Binding-site contacts:
Ligand atom CZ contacts residue PHE84 of chain 1.C at 3.7 Å (hydrophobic).
Ligand atom NE contacts residue GLY83 of chain 1.C at 3.8 Å.
Ligand atom CZ contacts residue ASP106 of chain 1.C at 3.3 Å.
Ligand atom O contacts residue ALA82 of chain 1.C at 3.6 Å.
Ligand atom CB contacts residue HIS59 of chain 1.C at 3.8 Å.
Ligand atom OH contacts residue TYR81 of chain 1.C at 3.0 Å (h-bond).
Ligand atom CH3 contacts residue TYR81 of chain 1.C at 3.5 Å (hydrophobic).
Ligand atom NH1 contacts residue GLY83 of chain 1.C at 3.8 Å.
Ligand atom NH2 contacts residue ASP106 of chain 1.C at 2.9 Å (salt-bridge).
Ligand atom CB contacts residue TYR81 of chain 1.C at 3.4 Å (hydrophobic).
Ligand atom NH1 contacts residue LEU107 of chain 1.C at 2.9 Å (h-bond).
Ligand atom CD contacts residue HIS59 of chain 1.C at 3.6 Å.
Ligand atom CG contacts residue ALA82 of chain 1.C at 3.7 Å (hydrophobic).
Ligand atom N contacts residue GLY83 of chain 1.C at 2.9 Å (h-bond).
Ligand atom OXT contacts residue GLY83 of chain 1.C at 3.4 Å (h-bond).
Ligand atom O contacts residue HIS59 of chain 1.C at 3.0 Å (h-bond).
Ligand atom CH3 contacts residue PHE62 of chain 1.C at 3.5 Å (hydrophobic).
Ligand atom C contacts residue GLY83 of chain 1.C at 3.6 Å.
Ligand atom CG contacts residue GLY83 of chain 1.C at 3.7 Å.
Ligand atom C contacts residue HIS59 of chain 1.C at 3.8 Å.
Ligand atom CH contacts residue PHE62 of chain 1.C at 3.5 Å (hydrophobic).
Ligand atom OH contacts residue PHE62 of chain 1.C at 3.8 Å.
Ligand atom N contacts residue ASN110 of chain 1.C at 3.0 Å (h-bond).
Ligand atom CD contacts residue SER61 of chain 1.C at 3.8 Å.
Ligand atom CE contacts residue ALA82 of chain 1.C at 3.8 Å (hydrophobic).
Ligand atom OH contacts residue GLY80 of chain 1.C at 3.5 Å.
Ligand atom NH1 contacts residue ASP106 of chain 1.C at 2.9 Å (salt-bridge).
Ligand atom NH2 contacts residue ILE85 of chain 1.C at 3.8 Å.
Ligand atom CH3 contacts residue PHE31 of chain 1.C at 3.7 Å (hydrophobic).
Ligand atom NH2 contacts residue PHE84 of chain 1.C at 3.6 Å.
Ligand atom O contacts residue GLY83 of chain 1.C at 3.2 Å (h-bond).
Ligand atom CE contacts residue SER61 of chain 1.C at 3.5 Å.
Ligand atom NZ contacts residue SER61 of chain 1.C at 2.8 Å (h-bond).
Ligand atom CD contacts residue ALA82 of chain 1.C at 3.8 Å (hydrophobic).
Ligand atom OXT contacts residue PHE84 of chain 1.C at 3.3 Å.
Ligand atom CZ contacts residue GLY83 of chain 1.C at 3.7 Å.
Ligand atom NH1 contacts residue PHE84 of chain 1.C at 3.8 Å.
Ligand atom NZ contacts residue PHE62 of chain 1.C at 3.5 Å.
Ligand atom CA contacts residue GLY83 of chain 1.C at 3.4 Å.
Ligand atom OH contacts residue ALA82 of chain 1.C at 3.2 Å (h-bond).

A small-molecule ligand and the protein it binds are described below.
Small molecule (SMILES): CC(=O)NCCCC[C@H](NC(=O)[C@H](CCCN=C(N)N)NC(=O)[C@H](C)NC(=O)[C@H](C)N)C(=O)O

Sequence of chain 1.C:
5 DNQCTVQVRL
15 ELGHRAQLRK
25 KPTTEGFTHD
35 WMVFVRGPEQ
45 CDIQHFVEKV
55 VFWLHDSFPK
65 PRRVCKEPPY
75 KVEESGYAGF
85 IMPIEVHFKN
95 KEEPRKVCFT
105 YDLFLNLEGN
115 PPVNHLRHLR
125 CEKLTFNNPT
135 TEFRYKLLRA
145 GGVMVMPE